Binding-site contacts:
Ligand atom C2 contacts residue TYR122 of chain 1.D at 3.8 Å (hydrophobic).
Ligand atom C8 contacts residue VAL51 of chain 1.D at 4.2 Å (hydrophobic).
Ligand atom C4' contacts residue LEU43 of chain 1.D at 3.0 Å (hydrophobic).
Ligand atom C4 contacts residue LEU189 of chain 1.D at 3.9 Å (hydrophobic).
Ligand atom N6 contacts residue LEU189 of chain 1.D at 3.8 Å.
Ligand atom N1 contacts residue ALA71 of chain 1.D at 4.0 Å.
Ligand atom N1 contacts residue GLU121 of chain 1.D at 4.0 Å.
Ligand atom C5 contacts residue ALA71 of chain 1.D at 4.4 Å (hydrophobic).
Ligand atom O3' contacts residue ASN127 of chain 1.D at 4.3 Å.
Ligand atom C2 contacts residue ALA123 of chain 1.D at 3.2 Å (hydrophobic).
Ligand atom N6 contacts residue TYR122 of chain 1.D at 4.1 Å.
Ligand atom C6 contacts residue GLU121 of chain 1.D at 3.8 Å.
Ligand atom C6 contacts residue ALA123 of chain 1.D at 3.9 Å (hydrophobic).
Ligand atom C5 contacts residue LEU189 of chain 1.D at 3.5 Å (hydrophobic).
Ligand atom N1 contacts residue LEU189 of chain 1.D at 4.1 Å.
Ligand atom O2' contacts residue ASN127 of chain 1.D at 3.1 Å (h-bond).
Ligand atom C6 contacts residue ALA71 of chain 1.D at 3.6 Å (hydrophobic).
Ligand atom N1 contacts residue LEU43 of chain 1.D at 4.1 Å.
Ligand atom N1 contacts residue ALA123 of chain 1.D at 2.9 Å (h-bond).
Ligand atom O2' contacts residue LEU189 of chain 1.D at 4.2 Å.
Ligand atom O4' contacts residue LEU43 of chain 1.D at 3.1 Å (h-bond).
Ligand atom N6 contacts residue GLU121 of chain 1.D at 2.7 Å (salt-bridge).
Ligand atom C8 contacts residue LEU189 of chain 1.D at 4.3 Å (hydrophobic).
Ligand atom N3 contacts residue ALA123 of chain 1.D at 4.0 Å.
Ligand atom N6 contacts residue ALA71 of chain 1.D at 3.3 Å.
Ligand atom C1' contacts residue LEU189 of chain 1.D at 4.4 Å (hydrophobic).
Ligand atom N3 contacts residue LEU43 of chain 1.D at 3.6 Å.
Ligand atom C5 contacts residue VAL51 of chain 1.D at 4.4 Å (hydrophobic).
Ligand atom N1 contacts residue TYR122 of chain 1.D at 3.7 Å.
Ligand atom C2 contacts residue LEU43 of chain 1.D at 3.7 Å (hydrophobic).
Ligand atom C4 contacts residue LEU43 of chain 1.D at 3.8 Å (hydrophobic).
Ligand atom C6 contacts residue LEU189 of chain 1.D at 3.5 Å (hydrophobic).
Ligand atom C5 contacts residue LEU43 of chain 1.D at 4.3 Å (hydrophobic).
Ligand atom N6 contacts residue ALA123 of chain 1.D at 4.1 Å.
Ligand atom N3 contacts residue LEU189 of chain 1.D at 4.1 Å.
Ligand atom N7 contacts residue LEU189 of chain 1.D at 3.8 Å.
Ligand atom N6 contacts residue VAL120 of chain 1.D at 3.6 Å.
Ligand atom N7 contacts residue VAL51 of chain 1.D at 4.0 Å.
Ligand atom N9 contacts residue LEU189 of chain 1.D at 4.1 Å.
Ligand atom C2' contacts residue LEU189 of chain 1.D at 4.3 Å (hydrophobic).

A small-molecule ligand and the protein it binds are described below.
Small molecule (SMILES): Nc1ncnc2c1ncn2[C@@H]1O[C@H](CO[P](=O)(O)O[P](=O)(O)CP(=O)(O)O)[C@@H](O)[C@H]1O

Sequence of chain 1.D:
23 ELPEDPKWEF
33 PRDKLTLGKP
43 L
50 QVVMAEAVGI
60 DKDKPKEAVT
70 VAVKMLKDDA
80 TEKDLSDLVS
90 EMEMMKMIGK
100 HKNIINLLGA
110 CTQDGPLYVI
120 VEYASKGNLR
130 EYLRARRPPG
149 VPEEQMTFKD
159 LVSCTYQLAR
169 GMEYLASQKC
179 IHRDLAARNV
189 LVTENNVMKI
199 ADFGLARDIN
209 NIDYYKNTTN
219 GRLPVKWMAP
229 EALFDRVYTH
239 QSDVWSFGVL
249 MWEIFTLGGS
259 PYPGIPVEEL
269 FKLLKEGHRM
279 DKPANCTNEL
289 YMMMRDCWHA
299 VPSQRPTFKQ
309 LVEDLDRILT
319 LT